Binding-site contacts:
Ligand atom N contacts residue HIS172 of chain 1.A at 3.3 Å (h-bond).
Ligand atom CB contacts residue VAL173 of chain 1.A at 3.4 Å (hydrophobic).
Ligand atom OXT contacts residue TRP119 of chain 1.A at 3.1 Å (h-bond).
Ligand atom CD1 contacts residue VAL118 of chain 1.A at 3.8 Å (hydrophobic).
Ligand atom O contacts residue ARG245 of chain 1.A at 2.9 Å (salt-bridge).
Ligand atom CB contacts residue TRP119 of chain 1.A at 4.1 Å (hydrophobic).
Ligand atom C contacts residue ARG245 of chain 1.A at 3.5 Å.
Ligand atom OXT contacts residue VAL249 of chain 1.A at 3.9 Å.
Ligand atom O contacts residue GLN96 of chain 1.A at 4.3 Å.
Ligand atom CG contacts residue ASP115 of chain 1.A at 4.2 Å.
Ligand atom CD2 contacts residue TRP119 of chain 1.A at 3.5 Å (hydrophobic).
Ligand atom CA contacts residue TRP119 of chain 1.A at 4.3 Å (hydrophobic).
Ligand atom C contacts residue VAL173 of chain 1.A at 3.9 Å (hydrophobic).
Ligand atom CA contacts residue TYR62 of chain 1.A at 3.7 Å (hydrophobic).
Ligand atom CD1 contacts residue ASP115 of chain 1.A at 3.6 Å.
Ligand atom O contacts residue VAL249 of chain 1.A at 3.7 Å.
Ligand atom CD2 contacts residue ASP115 of chain 1.A at 3.7 Å.
Ligand atom C contacts residue TYR62 of chain 1.A at 4.1 Å (hydrophobic).
Ligand atom CB contacts residue VAL118 of chain 1.A at 3.9 Å (hydrophobic).
Ligand atom CA contacts residue VAL173 of chain 1.A at 3.5 Å (hydrophobic).
Ligand atom O contacts residue TYR62 of chain 1.A at 4.0 Å.
Ligand atom C contacts residue GLN96 of chain 1.A at 3.5 Å.
Ligand atom CD1 contacts residue HIS113 of chain 1.A at 3.7 Å.
Ligand atom OXT contacts residue GLN96 of chain 1.A at 3.0 Å (h-bond).
Ligand atom N contacts residue VAL173 of chain 1.A at 2.8 Å (h-bond).
Ligand atom CA contacts residue GLN96 of chain 1.A at 3.6 Å.
Ligand atom CD2 contacts residue AKG1 of chain 1.D at 3.2 Å.
Ligand atom CD2 contacts residue GLN96 of chain 1.A at 3.7 Å.
Ligand atom N contacts residue TYR62 of chain 1.A at 2.9 Å (h-bond).
Ligand atom C contacts residue VAL249 of chain 1.A at 4.0 Å (hydrophobic).
Ligand atom C contacts residue TRP119 of chain 1.A at 4.1 Å (hydrophobic).
Ligand atom CD2 contacts residue LYS98 of chain 1.A at 4.0 Å.
Ligand atom OXT contacts residue ILE250 of chain 1.A at 4.1 Å.
Ligand atom O contacts residue VAL173 of chain 1.A at 2.9 Å (h-bond).
Ligand atom CD1 contacts residue PRO175 of chain 1.A at 3.9 Å (hydrophobic).
Ligand atom CG contacts residue AKG1 of chain 1.D at 3.6 Å.
Ligand atom OXT contacts residue ARG245 of chain 1.A at 2.7 Å (salt-bridge).
Ligand atom O contacts residue HIS172 of chain 1.A at 3.5 Å.
Ligand atom CG contacts residue VAL173 of chain 1.A at 4.1 Å (hydrophobic).
Ligand atom CD1 contacts residue AKG1 of chain 1.D at 4.0 Å.

This protein binds this small molecule.
Small molecule (SMILES): CC(C)C[C@H](N)C(=O)O

Sequence of chain 1.A:
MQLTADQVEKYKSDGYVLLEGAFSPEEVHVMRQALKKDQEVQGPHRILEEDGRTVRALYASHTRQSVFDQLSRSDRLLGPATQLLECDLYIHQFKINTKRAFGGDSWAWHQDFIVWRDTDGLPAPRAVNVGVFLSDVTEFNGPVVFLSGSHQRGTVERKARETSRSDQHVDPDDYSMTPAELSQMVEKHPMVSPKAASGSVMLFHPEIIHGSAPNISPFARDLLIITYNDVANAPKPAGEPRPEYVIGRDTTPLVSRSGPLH